This protein binds this small molecule.
Small molecule (SMILES): CC(=O)N[C@@H]1[C@@H](O)[C@H](O)[C@@H](CO)O[C@H]1O

Binding-site contacts:
Ligand atom C8 contacts residue VAL153 of chain 26.A at 4.4 Å (hydrophobic).
Ligand atom O5 contacts residue THR160 of chain 26.A at 3.2 Å.
Ligand atom N2 contacts residue ASN154 of chain 26.A at 3.0 Å (h-bond).
Ligand atom C4 contacts residue THR160 of chain 26.A at 3.6 Å.
Ligand atom O6 contacts residue HIS158 of chain 26.A at 3.4 Å (h-bond).
Ligand atom C5 contacts residue THR160 of chain 26.A at 3.7 Å.
Ligand atom O5 contacts residue HIS158 of chain 26.A at 3.8 Å.
Ligand atom C5 contacts residue ASN154 of chain 26.A at 3.8 Å.
Ligand atom N2 contacts residue THR160 of chain 26.A at 3.5 Å.
Ligand atom O7 contacts residue ASN154 of chain 26.A at 2.7 Å (h-bond).
Ligand atom C3 contacts residue ASN154 of chain 26.A at 3.9 Å.
Ligand atom C8 contacts residue ILE152 of chain 26.A at 4.3 Å (hydrophobic).
Ligand atom O7 contacts residue THR160 of chain 26.A at 2.5 Å.
Ligand atom C3 contacts residue THR160 of chain 26.A at 3.9 Å.
Ligand atom C7 contacts residue ASN154 of chain 26.A at 3.0 Å.
Ligand atom O5 contacts residue ASN154 of chain 26.A at 2.4 Å (h-bond).
Ligand atom O7 contacts residue ASP161 of chain 26.A at 3.7 Å.
Ligand atom C2 contacts residue ASN154 of chain 26.A at 2.5 Å.
Ligand atom C1 contacts residue ASN154 of chain 26.A at 1.6 Å.
Ligand atom C1 contacts residue THR160 of chain 26.A at 3.0 Å.
Ligand atom C4 contacts residue ASN154 of chain 26.A at 4.3 Å.
Ligand atom C8 contacts residue ASN154 of chain 26.A at 4.1 Å.
Ligand atom C7 contacts residue THR160 of chain 26.A at 3.4 Å.
Ligand atom O3 contacts residue THR160 of chain 26.A at 4.3 Å.
Ligand atom C6 contacts residue THR160 of chain 26.A at 3.7 Å.
Ligand atom C2 contacts residue THR160 of chain 26.A at 2.7 Å.
Ligand atom C6 contacts residue HIS158 of chain 26.A at 4.0 Å.

Sequence of chain 26.A:
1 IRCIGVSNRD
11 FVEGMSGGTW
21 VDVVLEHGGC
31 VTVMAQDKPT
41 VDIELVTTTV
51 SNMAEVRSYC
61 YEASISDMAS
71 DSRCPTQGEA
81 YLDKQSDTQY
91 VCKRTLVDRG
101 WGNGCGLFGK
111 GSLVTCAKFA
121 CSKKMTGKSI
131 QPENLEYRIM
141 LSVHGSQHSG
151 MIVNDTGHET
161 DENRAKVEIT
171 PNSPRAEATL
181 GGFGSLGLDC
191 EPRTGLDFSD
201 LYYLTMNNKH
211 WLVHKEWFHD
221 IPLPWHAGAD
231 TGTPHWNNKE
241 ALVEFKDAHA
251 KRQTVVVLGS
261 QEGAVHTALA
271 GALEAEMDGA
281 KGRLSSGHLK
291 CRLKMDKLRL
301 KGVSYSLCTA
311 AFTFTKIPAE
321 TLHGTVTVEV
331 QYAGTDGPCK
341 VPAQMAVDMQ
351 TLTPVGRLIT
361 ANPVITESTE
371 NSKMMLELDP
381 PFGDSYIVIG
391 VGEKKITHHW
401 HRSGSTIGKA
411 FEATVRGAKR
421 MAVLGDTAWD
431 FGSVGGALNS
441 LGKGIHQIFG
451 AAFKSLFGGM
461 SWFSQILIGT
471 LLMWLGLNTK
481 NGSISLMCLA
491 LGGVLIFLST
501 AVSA